Sequence of chain 1.B:
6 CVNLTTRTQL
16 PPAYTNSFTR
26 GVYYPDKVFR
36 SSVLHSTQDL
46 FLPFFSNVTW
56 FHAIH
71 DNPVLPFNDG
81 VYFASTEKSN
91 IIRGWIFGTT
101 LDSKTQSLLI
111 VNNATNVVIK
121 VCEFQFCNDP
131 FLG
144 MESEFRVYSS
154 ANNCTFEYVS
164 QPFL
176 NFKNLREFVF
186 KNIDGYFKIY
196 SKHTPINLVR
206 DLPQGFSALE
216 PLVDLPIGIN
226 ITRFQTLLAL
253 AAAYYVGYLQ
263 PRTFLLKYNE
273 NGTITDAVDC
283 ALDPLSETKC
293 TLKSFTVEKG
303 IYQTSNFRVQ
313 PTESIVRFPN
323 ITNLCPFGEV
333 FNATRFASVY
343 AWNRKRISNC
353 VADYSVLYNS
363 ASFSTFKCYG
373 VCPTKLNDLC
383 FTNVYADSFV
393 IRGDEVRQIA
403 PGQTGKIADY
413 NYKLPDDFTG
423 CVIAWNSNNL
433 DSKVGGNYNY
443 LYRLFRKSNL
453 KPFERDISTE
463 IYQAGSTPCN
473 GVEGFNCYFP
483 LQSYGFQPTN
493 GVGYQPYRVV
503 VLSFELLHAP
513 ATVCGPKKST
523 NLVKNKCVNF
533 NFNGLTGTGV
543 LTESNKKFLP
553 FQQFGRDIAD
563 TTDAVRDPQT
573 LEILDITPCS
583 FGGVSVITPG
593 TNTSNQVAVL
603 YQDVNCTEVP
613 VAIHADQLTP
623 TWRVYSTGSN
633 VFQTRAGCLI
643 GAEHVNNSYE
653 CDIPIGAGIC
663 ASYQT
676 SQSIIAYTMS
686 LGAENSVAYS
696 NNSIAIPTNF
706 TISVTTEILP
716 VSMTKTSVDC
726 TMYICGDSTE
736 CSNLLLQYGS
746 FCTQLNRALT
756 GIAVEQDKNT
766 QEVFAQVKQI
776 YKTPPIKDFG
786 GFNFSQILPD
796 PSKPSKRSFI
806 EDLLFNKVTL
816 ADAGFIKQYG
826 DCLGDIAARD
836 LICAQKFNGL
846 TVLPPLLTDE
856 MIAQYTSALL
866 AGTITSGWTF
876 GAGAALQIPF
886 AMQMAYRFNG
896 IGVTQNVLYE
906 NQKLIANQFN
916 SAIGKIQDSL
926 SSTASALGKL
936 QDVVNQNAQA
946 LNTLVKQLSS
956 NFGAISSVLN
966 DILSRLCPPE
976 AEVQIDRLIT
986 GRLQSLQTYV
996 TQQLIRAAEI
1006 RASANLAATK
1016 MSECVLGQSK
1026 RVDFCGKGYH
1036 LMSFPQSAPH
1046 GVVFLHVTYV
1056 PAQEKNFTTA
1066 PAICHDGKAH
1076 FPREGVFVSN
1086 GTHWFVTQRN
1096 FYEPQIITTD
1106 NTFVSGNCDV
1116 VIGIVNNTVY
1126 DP

Sequence of chain 1.C:
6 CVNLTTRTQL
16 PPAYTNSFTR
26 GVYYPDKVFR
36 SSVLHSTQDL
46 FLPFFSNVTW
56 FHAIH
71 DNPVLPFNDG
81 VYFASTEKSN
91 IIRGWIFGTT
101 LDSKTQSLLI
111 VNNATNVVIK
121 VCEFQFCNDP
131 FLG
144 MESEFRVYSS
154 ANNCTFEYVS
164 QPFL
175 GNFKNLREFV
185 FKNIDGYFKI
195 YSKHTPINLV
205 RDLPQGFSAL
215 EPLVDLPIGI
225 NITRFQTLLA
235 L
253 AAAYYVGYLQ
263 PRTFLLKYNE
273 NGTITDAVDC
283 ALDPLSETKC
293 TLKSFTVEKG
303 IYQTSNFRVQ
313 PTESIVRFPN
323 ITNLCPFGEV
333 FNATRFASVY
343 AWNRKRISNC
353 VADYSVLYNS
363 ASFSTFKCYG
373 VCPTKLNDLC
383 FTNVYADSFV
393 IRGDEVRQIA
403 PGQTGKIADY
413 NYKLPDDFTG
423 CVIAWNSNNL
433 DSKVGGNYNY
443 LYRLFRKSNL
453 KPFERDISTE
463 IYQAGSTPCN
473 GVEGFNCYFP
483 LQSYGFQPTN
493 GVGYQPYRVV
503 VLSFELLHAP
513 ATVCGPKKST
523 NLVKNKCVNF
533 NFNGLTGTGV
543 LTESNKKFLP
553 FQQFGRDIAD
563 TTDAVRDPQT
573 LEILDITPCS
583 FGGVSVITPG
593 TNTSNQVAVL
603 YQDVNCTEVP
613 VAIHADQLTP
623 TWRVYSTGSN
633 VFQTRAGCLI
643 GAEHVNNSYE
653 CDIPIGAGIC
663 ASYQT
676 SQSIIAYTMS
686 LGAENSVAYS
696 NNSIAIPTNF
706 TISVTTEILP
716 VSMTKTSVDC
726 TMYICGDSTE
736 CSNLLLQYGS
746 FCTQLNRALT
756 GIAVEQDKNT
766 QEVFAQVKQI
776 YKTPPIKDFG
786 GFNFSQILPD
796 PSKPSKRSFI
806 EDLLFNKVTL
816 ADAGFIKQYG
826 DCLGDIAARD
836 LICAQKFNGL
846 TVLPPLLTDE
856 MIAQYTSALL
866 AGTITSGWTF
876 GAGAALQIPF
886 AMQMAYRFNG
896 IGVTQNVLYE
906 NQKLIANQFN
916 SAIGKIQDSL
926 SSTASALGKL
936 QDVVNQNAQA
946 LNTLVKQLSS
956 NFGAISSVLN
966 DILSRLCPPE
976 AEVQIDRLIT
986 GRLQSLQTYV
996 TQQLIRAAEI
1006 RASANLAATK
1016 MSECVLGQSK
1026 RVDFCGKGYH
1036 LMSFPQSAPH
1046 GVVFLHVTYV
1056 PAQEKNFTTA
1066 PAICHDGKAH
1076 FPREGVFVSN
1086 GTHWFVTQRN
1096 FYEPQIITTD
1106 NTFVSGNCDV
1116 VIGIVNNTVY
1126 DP

This small molecule binds to this protein.
Small molecule (SMILES): CC(=O)N[C@@H]1[C@@H](O)[C@H](O)[C@@H](CO)O[C@H]1O

Binding-site contacts:
Ligand atom C8 contacts residue ASN156 of chain 1.C at 4.4 Å.
Ligand atom C1 contacts residue ASN156 of chain 1.C at 1.4 Å.
Ligand atom N2 contacts residue ASN156 of chain 1.C at 2.9 Å (h-bond).
Ligand atom C8 contacts residue ILE459 of chain 1.B at 3.3 Å (hydrophobic).
Ligand atom C4 contacts residue ASN156 of chain 1.C at 4.3 Å.
Ligand atom O7 contacts residue ASN156 of chain 1.C at 2.7 Å (h-bond).
Ligand atom C3 contacts residue ASN156 of chain 1.C at 3.8 Å.
Ligand atom O5 contacts residue ASN155 of chain 1.C at 4.5 Å.
Ligand atom C2 contacts residue ASN156 of chain 1.C at 2.5 Å.
Ligand atom C8 contacts residue THR461 of chain 1.B at 3.8 Å.
Ligand atom C7 contacts residue ASN156 of chain 1.C at 3.3 Å.
Ligand atom O6 contacts residue ASN155 of chain 1.C at 4.0 Å.
Ligand atom C5 contacts residue ASN156 of chain 1.C at 3.7 Å.
Ligand atom O5 contacts residue ASN156 of chain 1.C at 2.4 Å (h-bond).
Ligand atom N2 contacts residue THR461 of chain 1.B at 4.5 Å.